Sequence of chain 1.A:
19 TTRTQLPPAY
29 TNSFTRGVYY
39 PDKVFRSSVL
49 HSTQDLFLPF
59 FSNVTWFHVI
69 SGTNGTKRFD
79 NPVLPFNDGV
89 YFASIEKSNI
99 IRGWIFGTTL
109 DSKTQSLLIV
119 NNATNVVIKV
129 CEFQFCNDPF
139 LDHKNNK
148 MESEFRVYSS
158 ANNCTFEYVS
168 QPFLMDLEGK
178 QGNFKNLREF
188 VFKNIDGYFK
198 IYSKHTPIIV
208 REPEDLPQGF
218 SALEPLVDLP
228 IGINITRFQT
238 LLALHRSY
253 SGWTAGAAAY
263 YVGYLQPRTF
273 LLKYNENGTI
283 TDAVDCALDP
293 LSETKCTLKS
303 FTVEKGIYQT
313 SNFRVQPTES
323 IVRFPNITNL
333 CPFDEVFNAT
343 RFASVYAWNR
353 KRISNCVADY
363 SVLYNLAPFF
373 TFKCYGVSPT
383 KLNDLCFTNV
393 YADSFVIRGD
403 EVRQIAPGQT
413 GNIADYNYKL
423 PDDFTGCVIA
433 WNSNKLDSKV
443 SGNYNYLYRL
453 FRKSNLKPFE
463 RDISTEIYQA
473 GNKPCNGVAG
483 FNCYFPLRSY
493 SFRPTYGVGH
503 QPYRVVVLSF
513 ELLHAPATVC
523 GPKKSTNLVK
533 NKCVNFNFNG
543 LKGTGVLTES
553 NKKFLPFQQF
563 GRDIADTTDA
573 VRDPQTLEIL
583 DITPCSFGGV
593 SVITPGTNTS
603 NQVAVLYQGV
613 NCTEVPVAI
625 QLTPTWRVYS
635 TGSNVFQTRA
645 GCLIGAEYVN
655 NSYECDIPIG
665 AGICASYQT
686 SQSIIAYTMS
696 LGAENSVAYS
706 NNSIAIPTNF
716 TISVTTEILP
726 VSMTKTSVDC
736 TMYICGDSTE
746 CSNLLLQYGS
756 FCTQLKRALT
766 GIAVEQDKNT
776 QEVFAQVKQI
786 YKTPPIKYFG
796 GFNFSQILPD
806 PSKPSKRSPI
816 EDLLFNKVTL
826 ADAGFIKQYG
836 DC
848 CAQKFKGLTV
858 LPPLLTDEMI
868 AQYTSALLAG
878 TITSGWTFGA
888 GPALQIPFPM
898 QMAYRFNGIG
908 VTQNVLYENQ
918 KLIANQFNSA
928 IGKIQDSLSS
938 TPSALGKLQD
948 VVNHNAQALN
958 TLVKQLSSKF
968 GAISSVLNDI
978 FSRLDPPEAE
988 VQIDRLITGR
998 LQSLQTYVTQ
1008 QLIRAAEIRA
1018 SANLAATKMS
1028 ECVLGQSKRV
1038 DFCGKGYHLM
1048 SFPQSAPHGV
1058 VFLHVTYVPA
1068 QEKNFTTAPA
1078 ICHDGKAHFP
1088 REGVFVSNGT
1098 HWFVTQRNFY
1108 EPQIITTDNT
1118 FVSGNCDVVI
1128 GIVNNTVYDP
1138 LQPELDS

Binding-site contacts:
Ligand atom C7 contacts residue GLU616 of chain 1.A at 3.1 Å.
Ligand atom N2 contacts residue ASP836 of chain 1.B at 3.8 Å.
Ligand atom N2 contacts residue GLU616 of chain 1.A at 3.1 Å (salt-bridge).
Ligand atom C7 contacts residue ASN613 of chain 1.A at 4.3 Å.
Ligand atom O7 contacts residue GLU616 of chain 1.A at 3.9 Å.
Ligand atom C6 contacts residue LYS832 of chain 1.B at 3.9 Å.
Ligand atom N2 contacts residue ASN613 of chain 1.A at 3.1 Å (h-bond).
Ligand atom C2 contacts residue ASN613 of chain 1.A at 2.6 Å.
Ligand atom C2 contacts residue ASP836 of chain 1.B at 3.7 Å.
Ligand atom C1 contacts residue ASN613 of chain 1.A at 1.4 Å.
Ligand atom C6 contacts residue ASP836 of chain 1.B at 4.1 Å.
Ligand atom O6 contacts residue TYR834 of chain 1.B at 3.3 Å.
Ligand atom O6 contacts residue LYS832 of chain 1.B at 4.4 Å.
Ligand atom O5 contacts residue ASP836 of chain 1.B at 3.6 Å (salt-bridge).
Ligand atom C2 contacts residue GLU616 of chain 1.A at 4.1 Å.
Ligand atom C5 contacts residue ASN613 of chain 1.A at 3.6 Å.
Ligand atom C5 contacts residue ASP836 of chain 1.B at 3.5 Å.
Ligand atom C6 contacts residue TYR834 of chain 1.B at 3.4 Å (hydrophobic).
Ligand atom C3 contacts residue ASP836 of chain 1.B at 3.6 Å.
Ligand atom C3 contacts residue ASN613 of chain 1.A at 3.9 Å.
Ligand atom C1 contacts residue TYR834 of chain 1.B at 3.9 Å (hydrophobic).
Ligand atom O6 contacts residue GLN641 of chain 1.A at 3.7 Å.
Ligand atom C5 contacts residue TYR834 of chain 1.B at 3.7 Å (hydrophobic).
Ligand atom O5 contacts residue TYR834 of chain 1.B at 3.1 Å.
Ligand atom O5 contacts residue ASN613 of chain 1.A at 2.3 Å (h-bond).
Ligand atom C4 contacts residue ASP836 of chain 1.B at 4.2 Å.
Ligand atom C8 contacts residue GLU616 of chain 1.A at 2.9 Å.
Ligand atom C1 contacts residue ASP836 of chain 1.B at 3.1 Å.
Ligand atom O6 contacts residue ASN613 of chain 1.A at 4.2 Å.
Ligand atom C4 contacts residue ASN613 of chain 1.A at 4.2 Å.

Sequence of chain 1.B:
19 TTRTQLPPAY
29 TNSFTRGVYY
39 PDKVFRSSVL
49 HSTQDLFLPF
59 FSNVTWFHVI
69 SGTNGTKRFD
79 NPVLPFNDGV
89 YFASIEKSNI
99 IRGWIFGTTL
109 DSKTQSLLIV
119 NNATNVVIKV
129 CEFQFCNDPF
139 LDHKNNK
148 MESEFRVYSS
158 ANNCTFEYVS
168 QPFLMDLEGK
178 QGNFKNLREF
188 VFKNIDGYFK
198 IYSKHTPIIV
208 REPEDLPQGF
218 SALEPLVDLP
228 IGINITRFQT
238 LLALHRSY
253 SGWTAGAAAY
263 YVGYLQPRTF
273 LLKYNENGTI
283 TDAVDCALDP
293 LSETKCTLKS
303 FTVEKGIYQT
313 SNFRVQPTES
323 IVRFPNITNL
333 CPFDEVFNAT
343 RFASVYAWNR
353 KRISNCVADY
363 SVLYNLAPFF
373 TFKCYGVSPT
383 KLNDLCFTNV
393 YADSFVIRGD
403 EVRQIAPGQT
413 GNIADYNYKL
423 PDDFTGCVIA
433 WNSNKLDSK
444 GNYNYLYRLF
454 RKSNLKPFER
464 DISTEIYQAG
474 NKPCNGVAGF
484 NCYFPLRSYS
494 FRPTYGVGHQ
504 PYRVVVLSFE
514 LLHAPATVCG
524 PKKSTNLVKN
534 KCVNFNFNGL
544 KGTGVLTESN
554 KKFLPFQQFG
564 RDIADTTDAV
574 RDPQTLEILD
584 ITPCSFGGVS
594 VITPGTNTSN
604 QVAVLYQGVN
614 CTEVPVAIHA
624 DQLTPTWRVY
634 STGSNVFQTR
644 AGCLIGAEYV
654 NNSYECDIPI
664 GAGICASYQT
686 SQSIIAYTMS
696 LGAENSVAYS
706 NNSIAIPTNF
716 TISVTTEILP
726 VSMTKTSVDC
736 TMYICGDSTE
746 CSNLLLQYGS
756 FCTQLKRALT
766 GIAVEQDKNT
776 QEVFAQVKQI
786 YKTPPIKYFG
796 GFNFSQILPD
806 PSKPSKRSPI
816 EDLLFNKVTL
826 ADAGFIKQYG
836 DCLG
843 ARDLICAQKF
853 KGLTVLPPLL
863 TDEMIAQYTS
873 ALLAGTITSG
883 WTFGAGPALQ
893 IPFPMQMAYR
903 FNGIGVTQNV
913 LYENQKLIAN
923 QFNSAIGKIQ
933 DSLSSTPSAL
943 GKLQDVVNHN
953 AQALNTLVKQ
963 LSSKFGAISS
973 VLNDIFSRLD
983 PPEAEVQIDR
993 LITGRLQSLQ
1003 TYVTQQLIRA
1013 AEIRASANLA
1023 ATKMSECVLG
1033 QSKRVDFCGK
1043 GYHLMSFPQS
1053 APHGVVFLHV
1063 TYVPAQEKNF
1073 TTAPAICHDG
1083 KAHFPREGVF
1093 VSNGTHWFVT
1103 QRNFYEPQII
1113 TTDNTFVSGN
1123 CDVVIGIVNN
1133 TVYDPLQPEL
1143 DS

A small-molecule ligand and the protein it binds are described below.
Small molecule (SMILES): CC(=O)N[C@@H]1[C@@H](O)[C@H](O)[C@@H](CO)O[C@H]1O